Binding-site contacts:
Ligand atom N2 contacts residue ASN102 of chain 1.D at 3.1 Å (h-bond).
Ligand atom N2 contacts residue THR104 of chain 1.D at 3.8 Å.
Ligand atom C1 contacts residue THR104 of chain 1.D at 4.2 Å.
Ligand atom C4 contacts residue ASN102 of chain 1.D at 4.4 Å.
Ligand atom C1 contacts residue ASN102 of chain 1.D at 1.6 Å.
Ligand atom C2 contacts residue THR104 of chain 1.D at 3.9 Å.
Ligand atom O7 contacts residue THR104 of chain 1.D at 3.8 Å.
Ligand atom C3 contacts residue ASN102 of chain 1.D at 3.9 Å.
Ligand atom O6 contacts residue ASN102 of chain 1.D at 3.6 Å (h-bond).
Ligand atom C8 contacts residue VAL105 of chain 1.D at 4.5 Å (hydrophobic).
Ligand atom C5 contacts residue ASN102 of chain 1.D at 3.7 Å.
Ligand atom C2 contacts residue ASN102 of chain 1.D at 2.8 Å.
Ligand atom C7 contacts residue ASN102 of chain 1.D at 4.3 Å.
Ligand atom C6 contacts residue ASN102 of chain 1.D at 4.4 Å.
Ligand atom C7 contacts residue THR104 of chain 1.D at 3.8 Å.
Ligand atom O5 contacts residue ASN102 of chain 1.D at 2.6 Å (h-bond).

The small molecule below binds the protein below.
Small molecule (SMILES): CC(=O)N[C@@H]1[C@@H](O)[C@H](O)[C@@H](CO)O[C@H]1O

Sequence of chain 1.D:
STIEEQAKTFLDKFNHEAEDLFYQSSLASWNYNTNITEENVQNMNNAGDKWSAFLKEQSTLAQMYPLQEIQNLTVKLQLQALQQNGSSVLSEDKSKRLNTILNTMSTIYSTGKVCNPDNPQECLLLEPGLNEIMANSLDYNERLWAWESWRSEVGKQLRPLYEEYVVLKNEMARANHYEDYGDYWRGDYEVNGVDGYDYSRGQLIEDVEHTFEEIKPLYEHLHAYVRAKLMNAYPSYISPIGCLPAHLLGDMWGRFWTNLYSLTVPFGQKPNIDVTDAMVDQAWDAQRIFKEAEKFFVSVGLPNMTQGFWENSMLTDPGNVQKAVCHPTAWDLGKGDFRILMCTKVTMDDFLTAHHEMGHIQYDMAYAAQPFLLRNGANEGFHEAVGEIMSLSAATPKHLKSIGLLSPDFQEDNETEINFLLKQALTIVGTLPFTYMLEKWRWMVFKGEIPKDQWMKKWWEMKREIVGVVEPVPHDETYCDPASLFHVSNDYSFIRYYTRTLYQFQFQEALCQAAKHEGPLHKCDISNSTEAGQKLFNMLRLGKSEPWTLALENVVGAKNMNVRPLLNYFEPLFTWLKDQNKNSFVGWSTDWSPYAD